Sequence of chain 1.A:
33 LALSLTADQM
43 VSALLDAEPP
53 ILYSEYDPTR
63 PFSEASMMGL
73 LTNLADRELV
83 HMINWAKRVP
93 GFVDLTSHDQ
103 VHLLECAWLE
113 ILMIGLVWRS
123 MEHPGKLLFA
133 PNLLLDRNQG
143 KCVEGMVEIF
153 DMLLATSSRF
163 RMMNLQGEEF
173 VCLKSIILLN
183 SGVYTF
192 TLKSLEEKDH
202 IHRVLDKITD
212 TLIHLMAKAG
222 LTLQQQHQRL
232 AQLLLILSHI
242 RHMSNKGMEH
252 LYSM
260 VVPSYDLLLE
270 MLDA

The small molecule below binds the protein below.
Small molecule (SMILES): CC1=C(c2cccc(O)c2)[C@H](c2ccc(I)cc2)Oc2ccc(O)cc21

Binding-site contacts:
Ligand atom C24 contacts residue ILE151 of chain 1.A at 3.5 Å (hydrophobic).
Ligand atom O5 contacts residue LEU73 of chain 1.A at 3.4 Å.
Ligand atom C7 contacts residue PHE131 of chain 1.A at 3.9 Å (hydrophobic).
Ligand atom C1 contacts residue MET115 of chain 1.A at 3.9 Å (hydrophobic).
Ligand atom O12 contacts residue LEU114 of chain 1.A at 3.5 Å (h-bond).
Ligand atom C22 contacts residue GLY248 of chain 1.A at 4.1 Å.
Ligand atom C21 contacts residue LEU252 of chain 1.A at 4.1 Å (hydrophobic).
Ligand atom C23 contacts residue ILE151 of chain 1.A at 3.6 Å (hydrophobic).
Ligand atom C11 contacts residue ALA77 of chain 1.A at 4.0 Å (hydrophobic).
Ligand atom C15 contacts residue LEU252 of chain 1.A at 3.9 Å (hydrophobic).
Ligand atom C24 contacts residue MET148 of chain 1.A at 4.0 Å (hydrophobic).
Ligand atom C16 contacts residue LEU252 of chain 1.A at 4.1 Å (hydrophobic).
Ligand atom C10 contacts residue GLU80 of chain 1.A at 3.1 Å.
Ligand atom C4 contacts residue LEU73 of chain 1.A at 4.0 Å (hydrophobic).
Ligand atom O26 contacts residue ILE151 of chain 1.A at 3.1 Å.
Ligand atom C14 contacts residue LEU73 of chain 1.A at 4.0 Å (hydrophobic).
Ligand atom C11 contacts residue PHE131 of chain 1.A at 3.9 Å (hydrophobic).
Ligand atom C6 contacts residue LEU73 of chain 1.A at 4.1 Å (hydrophobic).
Ligand atom C11 contacts residue LEU73 of chain 1.A at 3.5 Å (hydrophobic).
Ligand atom C6 contacts residue PHE131 of chain 1.A at 3.8 Å (hydrophobic).
Ligand atom O12 contacts residue ARG121 of chain 1.A at 3.2 Å (salt-bridge).
Ligand atom C15 contacts residue THR74 of chain 1.A at 3.4 Å.
Ligand atom O26 contacts residue PHE152 of chain 1.A at 4.1 Å.
Ligand atom C17 contacts residue TRP110 of chain 1.A at 4.0 Å (hydrophobic).
Ligand atom C18 contacts residue ALA77 of chain 1.A at 3.7 Å (hydrophobic).
Ligand atom O5 contacts residue PHE131 of chain 1.A at 4.0 Å.
Ligand atom C14 contacts residue THR74 of chain 1.A at 4.0 Å.
Ligand atom O12 contacts residue GLU80 of chain 1.A at 2.5 Å (salt-bridge).
Ligand atom C9 contacts residue ARG121 of chain 1.A at 4.0 Å.
Ligand atom C1 contacts residue LEU118 of chain 1.A at 3.9 Å (hydrophobic).
Ligand atom C17 contacts residue ALA77 of chain 1.A at 3.5 Å (hydrophobic).
Ligand atom C14 contacts residue MET70 of chain 1.A at 4.1 Å (hydrophobic).
Ligand atom C23 contacts residue HIS251 of chain 1.A at 3.8 Å.
Ligand atom C10 contacts residue LEU76 of chain 1.A at 4.0 Å (hydrophobic).
Ligand atom C9 contacts residue GLU80 of chain 1.A at 3.2 Å.
Ligand atom C2 contacts residue PHE131 of chain 1.A at 4.0 Å (hydrophobic).
Ligand atom O26 contacts residue MET148 of chain 1.A at 3.2 Å.
Ligand atom C8 contacts residue LEU114 of chain 1.A at 4.1 Å (hydrophobic).
Ligand atom C16 contacts residue ALA77 of chain 1.A at 3.7 Å (hydrophobic).
Ligand atom I19 contacts residue VAL260 of chain 1.A at 3.1 Å.